Sequence of chain 1.A:
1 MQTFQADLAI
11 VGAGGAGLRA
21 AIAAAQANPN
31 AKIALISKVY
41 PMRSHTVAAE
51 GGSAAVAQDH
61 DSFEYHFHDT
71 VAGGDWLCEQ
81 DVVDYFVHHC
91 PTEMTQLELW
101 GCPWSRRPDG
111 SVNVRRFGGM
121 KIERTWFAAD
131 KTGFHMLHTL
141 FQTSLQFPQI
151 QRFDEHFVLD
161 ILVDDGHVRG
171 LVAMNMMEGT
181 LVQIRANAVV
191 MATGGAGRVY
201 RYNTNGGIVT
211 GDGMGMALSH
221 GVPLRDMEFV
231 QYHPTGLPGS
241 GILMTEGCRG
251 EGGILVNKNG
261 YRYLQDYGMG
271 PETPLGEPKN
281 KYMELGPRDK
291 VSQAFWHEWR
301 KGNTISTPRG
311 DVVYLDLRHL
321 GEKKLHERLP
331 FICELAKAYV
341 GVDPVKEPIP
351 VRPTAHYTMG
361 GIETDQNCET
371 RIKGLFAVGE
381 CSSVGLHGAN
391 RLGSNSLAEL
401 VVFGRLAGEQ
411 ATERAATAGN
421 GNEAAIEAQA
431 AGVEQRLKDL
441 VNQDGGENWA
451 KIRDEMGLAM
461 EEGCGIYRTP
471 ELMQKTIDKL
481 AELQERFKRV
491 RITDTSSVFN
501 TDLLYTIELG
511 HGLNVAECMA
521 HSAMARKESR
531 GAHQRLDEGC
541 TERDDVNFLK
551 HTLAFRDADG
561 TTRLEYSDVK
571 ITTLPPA

This protein binds this small molecule.
Small molecule (SMILES): O=C([O-])CC(=O)C(=O)O

Binding-site contacts:
Ligand atom C1 contacts residue PHE117 of chain 1.A at 4.4 Å (hydrophobic).
Ligand atom O4 contacts residue ARG391 of chain 1.A at 2.7 Å (salt-bridge).
Ligand atom O2 contacts residue THR245 of chain 1.A at 2.9 Å (h-bond).
Ligand atom O3 contacts residue GLY393 of chain 1.A at 4.2 Å.
Ligand atom C1 contacts residue GLY51 of chain 1.A at 4.5 Å.
Ligand atom C1 contacts residue GLU246 of chain 1.A at 4.3 Å.
Ligand atom O4 contacts residue FAD1 of chain 1.J at 3.1 Å.
Ligand atom O2 contacts residue HIS233 of chain 1.A at 4.5 Å.
Ligand atom C4 contacts residue HIS356 of chain 1.A at 4.0 Å.
Ligand atom C1 contacts residue LEU243 of chain 1.A at 4.2 Å (hydrophobic).
Ligand atom O1 contacts residue HIS356 of chain 1.A at 4.2 Å.
Ligand atom O4 contacts residue HIS356 of chain 1.A at 2.9 Å (h-bond).
Ligand atom C4 contacts residue ARG391 of chain 1.A at 2.9 Å.
Ligand atom C2 contacts residue FAD1 of chain 1.J at 4.2 Å.
Ligand atom O1 contacts residue LEU243 of chain 1.A at 3.3 Å.
Ligand atom O5 contacts residue FAD1 of chain 1.J at 3.0 Å (h-bond).
Ligand atom C1 contacts residue FAD1 of chain 1.J at 4.2 Å.
Ligand atom O3 contacts residue ARG288 of chain 1.A at 3.8 Å.
Ligand atom O1 contacts residue HIS233 of chain 1.A at 3.2 Å.
Ligand atom O2 contacts residue GLU246 of chain 1.A at 3.6 Å.
Ligand atom O3 contacts residue ARG391 of chain 1.A at 4.1 Å.
Ligand atom C1 contacts residue THR245 of chain 1.A at 4.2 Å.
Ligand atom C3 contacts residue GLY393 of chain 1.A at 4.2 Å.
Ligand atom C4 contacts residue GLY393 of chain 1.A at 4.5 Å.
Ligand atom O2 contacts residue PHE117 of chain 1.A at 3.7 Å.
Ligand atom O2 contacts residue GLU50 of chain 1.A at 4.4 Å.
Ligand atom O5 contacts residue ARG391 of chain 1.A at 3.0 Å (salt-bridge).
Ligand atom O1 contacts residue FAD1 of chain 1.J at 4.4 Å.
Ligand atom O2 contacts residue GLY51 of chain 1.A at 3.6 Å.
Ligand atom C3 contacts residue ARG391 of chain 1.A at 4.0 Å.
Ligand atom O2 contacts residue FAD1 of chain 1.J at 4.3 Å.
Ligand atom C4 contacts residue SER394 of chain 1.A at 4.2 Å.
Ligand atom C2 contacts residue PHE117 of chain 1.A at 3.9 Å (hydrophobic).
Ligand atom C1 contacts residue HIS233 of chain 1.A at 3.8 Å.
Ligand atom O2 contacts residue LEU243 of chain 1.A at 4.4 Å.
Ligand atom C4 contacts residue FAD1 of chain 1.J at 3.6 Å.
Ligand atom O5 contacts residue GLY393 of chain 1.A at 3.8 Å.
Ligand atom O3 contacts residue HIS233 of chain 1.A at 4.2 Å.
Ligand atom O3 contacts residue GLN231 of chain 1.A at 4.1 Å.
Ligand atom O5 contacts residue SER394 of chain 1.A at 3.0 Å (h-bond).